Binding-site contacts:
Ligand atom C05 contacts residue GLY45 of chain 2.B at 3.6 Å.
Ligand atom O06 contacts residue ASN113 of chain 2.B at 4.0 Å.
Ligand atom C02 contacts residue HIS269 of chain 2.B at 3.7 Å.
Ligand atom C22 contacts residue MET208 of chain 2.B at 3.8 Å (hydrophobic).
Ligand atom C07 contacts residue GLY46 of chain 2.B at 3.6 Å.
Ligand atom C03 contacts residue GLY45 of chain 2.B at 3.7 Å.
Ligand atom C05 contacts residue GLY44 of chain 2.B at 3.9 Å.
Ligand atom C10 contacts residue GLY45 of chain 2.B at 3.7 Å.
Ligand atom C03 contacts residue HIS269 of chain 2.B at 3.0 Å.
Ligand atom C05 contacts residue GLY46 of chain 2.B at 3.5 Å.
Ligand atom O06 contacts residue GLY45 of chain 2.B at 3.8 Å.
Ligand atom C10 contacts residue ALA114 of chain 2.B at 3.8 Å (hydrophobic).
Ligand atom C23 contacts residue PHE212 of chain 2.B at 3.5 Å (hydrophobic).
Ligand atom C14 contacts residue MET208 of chain 2.B at 4.0 Å (hydrophobic).
Ligand atom C13 contacts residue LEU158 of chain 2.B at 3.8 Å (hydrophobic).
Ligand atom O06 contacts residue TRP270 of chain 2.B at 3.6 Å.
Ligand atom O09 contacts residue GLY46 of chain 2.B at 3.9 Å.
Ligand atom C22 contacts residue PHE212 of chain 2.B at 3.1 Å (hydrophobic).
Ligand atom O25 contacts residue LEU115 of chain 2.B at 3.5 Å.
Ligand atom C01 contacts residue PHE173 of chain 2.B at 3.8 Å (hydrophobic).
Ligand atom O11 contacts residue LEU115 of chain 2.B at 2.9 Å (h-bond).
Ligand atom C04 contacts residue GLY46 of chain 2.B at 3.0 Å.
Ligand atom O09 contacts residue ALA49 of chain 2.B at 3.5 Å.
Ligand atom C04 contacts residue HIS269 of chain 2.B at 4.0 Å.
Ligand atom O06 contacts residue GLY44 of chain 2.B at 3.4 Å.
Ligand atom O11 contacts residue GLY45 of chain 2.B at 2.9 Å (h-bond).
Ligand atom C05 contacts residue TRP270 of chain 2.B at 3.6 Å (hydrophobic).
Ligand atom C10 contacts residue LEU115 of chain 2.B at 3.8 Å (hydrophobic).
Ligand atom O09 contacts residue ASN54 of chain 2.B at 3.4 Å (h-bond).
Ligand atom O09 contacts residue TRP270 of chain 2.B at 3.6 Å.
Ligand atom O08 contacts residue TRP270 of chain 2.B at 3.7 Å.
Ligand atom C03 contacts residue ALA114 of chain 2.B at 3.5 Å (hydrophobic).
Ligand atom O11 contacts residue ALA114 of chain 2.B at 3.1 Å.
Ligand atom O08 contacts residue PHE173 of chain 2.B at 3.8 Å.
Ligand atom O08 contacts residue GLY46 of chain 2.B at 3.3 Å.
Ligand atom C07 contacts residue TRP270 of chain 2.B at 3.2 Å (hydrophobic).
Ligand atom C01 contacts residue LEU158 of chain 2.B at 3.7 Å (hydrophobic).
Ligand atom O08 contacts residue MET177 of chain 2.B at 4.0 Å.
Ligand atom C04 contacts residue GLY45 of chain 2.B at 3.3 Å.
Ligand atom O11 contacts residue GLY44 of chain 2.B at 4.0 Å.

This protein binds this small molecule.
Small molecule (SMILES): C[C@H](/C=C/C(=O)C(=O)[O-])C(=O)CC[C@H]1C(=O)CC[C@@]2(C)[C@@H]1CC[C@@H]2O

Sequence of chain 2.B:
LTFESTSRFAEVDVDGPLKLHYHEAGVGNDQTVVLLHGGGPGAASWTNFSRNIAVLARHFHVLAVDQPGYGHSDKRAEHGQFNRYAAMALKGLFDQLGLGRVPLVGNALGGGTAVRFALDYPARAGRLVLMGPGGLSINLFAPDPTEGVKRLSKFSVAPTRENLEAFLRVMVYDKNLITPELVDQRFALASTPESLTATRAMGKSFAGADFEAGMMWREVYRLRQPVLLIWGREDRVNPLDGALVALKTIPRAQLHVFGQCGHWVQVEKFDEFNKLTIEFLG